The small molecule below binds the protein below.
Small molecule (SMILES): CC[C@H](C)[C@H](NC(=O)[C@@H](N)CCCCN)C(=O)N[C@@H](CC(C)C)C(=O)N[C@@H](CC1=NC=NC1)C(=O)N[C@@H](CCCN=C(N)N)C(=O)N[C@@H](CC(C)C)C(=O)N[C@@H](CC(C)C)C(=O)N[C@@H](CCC(N)=O)C(=O)N[C@@H](C)C=O

Sequence of chain 1.A:
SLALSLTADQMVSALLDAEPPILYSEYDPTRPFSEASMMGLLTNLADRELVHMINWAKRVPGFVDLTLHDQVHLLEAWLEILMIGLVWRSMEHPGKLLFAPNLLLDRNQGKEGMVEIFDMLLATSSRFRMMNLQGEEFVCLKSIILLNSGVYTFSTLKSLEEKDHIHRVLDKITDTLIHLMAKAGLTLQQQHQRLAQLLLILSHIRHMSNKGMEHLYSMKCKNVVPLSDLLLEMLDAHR

Binding-site contacts:
Ligand atom CD1 contacts residue ASP241 of chain 1.A at 3.6 Å.
Ligand atom CA contacts residue GLU245 of chain 1.A at 3.8 Å.
Ligand atom CD1 contacts residue LEU82 of chain 1.A at 3.9 Å (hydrophobic).
Ligand atom CD contacts residue LEU75 of chain 1.A at 3.6 Å (hydrophobic).
Ligand atom CG2 contacts residue LEU242 of chain 1.A at 3.8 Å (hydrophobic).
Ligand atom NE2 contacts residue LEU75 of chain 1.A at 3.4 Å.
Ligand atom NE2 contacts residue LEU75 of chain 1.A at 3.0 Å.
Ligand atom CB contacts residue ILE61 of chain 1.A at 4.0 Å (hydrophobic).
Ligand atom CD2 contacts residue GLN78 of chain 1.A at 3.5 Å.
Ligand atom CB contacts residue LEU242 of chain 1.A at 3.9 Å (hydrophobic).
Ligand atom CE contacts residue GLU83 of chain 1.A at 3.4 Å.
Ligand atom N contacts residue GLU245 of chain 1.A at 2.9 Å (salt-bridge).
Ligand atom CD1 contacts residue LEU242 of chain 1.A at 3.5 Å (hydrophobic).
Ligand atom CD1 contacts residue LEU75 of chain 1.A at 4.0 Å (hydrophobic).
Ligand atom CD1 contacts residue GLN78 of chain 1.A at 3.9 Å.
Ligand atom CD2 contacts residue GLU83 of chain 1.A at 3.7 Å.
Ligand atom CD2 contacts residue LEU82 of chain 1.A at 4.1 Å (hydrophobic).
Ligand atom CD2 contacts residue VAL79 of chain 1.A at 3.6 Å (hydrophobic).
Ligand atom CB contacts residue LEU75 of chain 1.A at 3.6 Å (hydrophobic).
Ligand atom CA contacts residue LYS65 of chain 1.A at 3.7 Å.
Ligand atom CG contacts residue LEU75 of chain 1.A at 3.5 Å (hydrophobic).
Ligand atom CB contacts residue GLU245 of chain 1.A at 3.5 Å.
Ligand atom CD1 contacts residue GLU245 of chain 1.A at 4.0 Å.
Ligand atom CD2 contacts residue MET246 of chain 1.A at 3.9 Å (hydrophobic).
Ligand atom CG1 contacts residue GLU245 of chain 1.A at 3.4 Å.
Ligand atom ND1 contacts residue LEU75 of chain 1.A at 4.0 Å.
Ligand atom CE1 contacts residue LEU75 of chain 1.A at 3.3 Å (hydrophobic).
Ligand atom O contacts residue LYS65 of chain 1.A at 2.9 Å (salt-bridge).
Ligand atom CB contacts residue GLU245 of chain 1.A at 3.6 Å.
Ligand atom C contacts residue GLU245 of chain 1.A at 3.7 Å.
Ligand atom N contacts residue LEU242 of chain 1.A at 4.0 Å.
Ligand atom CG contacts residue LEU75 of chain 1.A at 4.1 Å (hydrophobic).
Ligand atom CD1 contacts residue ILE61 of chain 1.A at 3.4 Å (hydrophobic).
Ligand atom NZ contacts residue GLU83 of chain 1.A at 3.1 Å (salt-bridge).
Ligand atom CD2 contacts residue LEU75 of chain 1.A at 3.5 Å (hydrophobic).
Ligand atom CD2 contacts residue VAL79 of chain 1.A at 4.0 Å (hydrophobic).
Ligand atom CD1 contacts residue VAL79 of chain 1.A at 3.8 Å (hydrophobic).
Ligand atom CA contacts residue GLU245 of chain 1.A at 3.6 Å.
Ligand atom O contacts residue LYS65 of chain 1.A at 4.0 Å.
Ligand atom C contacts residue LYS65 of chain 1.A at 3.8 Å.